The small molecule below binds the protein below.
Small molecule (SMILES): CC(=O)N[C@@H]1[C@@H](O)[C@H](O)[C@@H](CO)O[C@H]1O

Binding-site contacts:
Ligand atom C2 contacts residue ASN79 of chain 1.H at 2.4 Å.
Ligand atom C6 contacts residue ASN79 of chain 1.H at 4.2 Å.
Ligand atom O5 contacts residue ASN79 of chain 1.H at 2.4 Å (h-bond).
Ligand atom N2 contacts residue ASN79 of chain 1.H at 2.6 Å (h-bond).
Ligand atom C3 contacts residue ASN79 of chain 1.H at 3.7 Å.
Ligand atom O7 contacts residue ASN79 of chain 1.H at 3.6 Å.
Ligand atom C4 contacts residue ASN79 of chain 1.H at 4.2 Å.
Ligand atom C1 contacts residue ASN79 of chain 1.H at 1.4 Å.
Ligand atom C7 contacts residue ASN79 of chain 1.H at 3.4 Å.
Ligand atom C5 contacts residue ASN79 of chain 1.H at 3.7 Å.
Ligand atom C8 contacts residue ASN79 of chain 1.H at 4.3 Å.

Sequence of chain 1.H:
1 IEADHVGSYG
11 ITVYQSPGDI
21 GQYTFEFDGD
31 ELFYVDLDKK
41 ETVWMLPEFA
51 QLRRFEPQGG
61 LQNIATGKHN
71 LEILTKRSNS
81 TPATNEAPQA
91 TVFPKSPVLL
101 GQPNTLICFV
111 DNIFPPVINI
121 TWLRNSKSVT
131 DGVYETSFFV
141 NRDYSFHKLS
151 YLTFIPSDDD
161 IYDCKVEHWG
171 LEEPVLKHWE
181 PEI